Binding-site contacts:
Ligand atom N2 contacts residue ASN1132 of chain 1.A at 2.9 Å (h-bond).
Ligand atom C1 contacts residue ASN1132 of chain 1.A at 1.4 Å.
Ligand atom C8 contacts residue ASN1132 of chain 1.A at 4.3 Å.
Ligand atom O7 contacts residue ASN1132 of chain 1.A at 2.9 Å (h-bond).
Ligand atom O5 contacts residue ASN1132 of chain 1.A at 2.4 Å (h-bond).
Ligand atom C7 contacts residue ASN1132 of chain 1.A at 3.1 Å.
Ligand atom C4 contacts residue ASN1132 of chain 1.A at 4.2 Å.
Ligand atom C3 contacts residue ASN1132 of chain 1.A at 3.8 Å.
Ligand atom C2 contacts residue ASN1132 of chain 1.A at 2.4 Å.
Ligand atom C5 contacts residue ASN1132 of chain 1.A at 3.7 Å.

The small molecule below binds the protein below.
Small molecule (SMILES): CC(=O)N[C@H]1[C@H](O[C@H]2[C@H](O)[C@@H](NC(C)=O)CO[C@@H]2CO)O[C@H](CO)[C@@H](O)[C@@H]1O

Sequence of chain 1.A:
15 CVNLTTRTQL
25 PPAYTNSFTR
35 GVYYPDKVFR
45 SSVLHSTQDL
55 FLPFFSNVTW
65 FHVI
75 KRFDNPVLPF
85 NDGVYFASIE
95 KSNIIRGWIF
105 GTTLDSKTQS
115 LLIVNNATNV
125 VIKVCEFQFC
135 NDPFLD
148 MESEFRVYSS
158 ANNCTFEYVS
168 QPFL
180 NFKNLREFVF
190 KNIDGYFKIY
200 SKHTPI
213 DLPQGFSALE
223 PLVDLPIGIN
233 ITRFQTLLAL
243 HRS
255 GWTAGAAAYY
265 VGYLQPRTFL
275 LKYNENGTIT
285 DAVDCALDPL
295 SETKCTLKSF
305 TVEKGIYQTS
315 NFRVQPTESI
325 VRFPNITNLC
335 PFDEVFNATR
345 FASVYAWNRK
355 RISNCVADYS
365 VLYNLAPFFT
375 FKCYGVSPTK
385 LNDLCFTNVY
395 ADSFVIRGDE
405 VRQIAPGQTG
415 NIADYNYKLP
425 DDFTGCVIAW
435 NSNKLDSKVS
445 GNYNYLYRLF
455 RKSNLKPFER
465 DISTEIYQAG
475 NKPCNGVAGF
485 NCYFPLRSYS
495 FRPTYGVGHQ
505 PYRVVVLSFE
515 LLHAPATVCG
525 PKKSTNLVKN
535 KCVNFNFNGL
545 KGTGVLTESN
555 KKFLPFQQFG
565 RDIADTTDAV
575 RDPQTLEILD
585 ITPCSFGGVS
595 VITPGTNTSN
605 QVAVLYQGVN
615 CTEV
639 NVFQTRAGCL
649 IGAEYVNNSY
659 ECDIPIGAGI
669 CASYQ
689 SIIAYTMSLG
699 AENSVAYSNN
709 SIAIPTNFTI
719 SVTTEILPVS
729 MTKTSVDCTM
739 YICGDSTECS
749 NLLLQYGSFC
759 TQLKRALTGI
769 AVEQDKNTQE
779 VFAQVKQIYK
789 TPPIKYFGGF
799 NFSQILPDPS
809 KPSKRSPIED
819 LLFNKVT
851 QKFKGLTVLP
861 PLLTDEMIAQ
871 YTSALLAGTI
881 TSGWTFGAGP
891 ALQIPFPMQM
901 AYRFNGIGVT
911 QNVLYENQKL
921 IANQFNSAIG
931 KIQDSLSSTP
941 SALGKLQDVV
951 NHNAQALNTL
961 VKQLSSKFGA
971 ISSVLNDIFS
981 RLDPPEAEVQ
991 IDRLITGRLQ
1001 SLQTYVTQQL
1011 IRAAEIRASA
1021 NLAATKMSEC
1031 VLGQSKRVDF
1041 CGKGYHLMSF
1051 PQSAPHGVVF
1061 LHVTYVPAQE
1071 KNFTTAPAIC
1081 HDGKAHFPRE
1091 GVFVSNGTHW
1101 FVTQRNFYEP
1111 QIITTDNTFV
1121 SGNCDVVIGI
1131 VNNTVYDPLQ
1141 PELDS